Binding-site contacts:
Ligand atom C6 contacts residue THR63 of chain 1.D at 3.8 Å.
Ligand atom C2 contacts residue ASN61 of chain 1.D at 2.5 Å.
Ligand atom C6 contacts residue SER64 of chain 1.D at 3.7 Å.
Ligand atom C5 contacts residue THR63 of chain 1.D at 3.4 Å.
Ligand atom O5 contacts residue THR63 of chain 1.D at 3.2 Å (h-bond).
Ligand atom O6 contacts residue SER64 of chain 1.D at 4.2 Å.
Ligand atom N2 contacts residue ASN61 of chain 1.D at 2.9 Å (h-bond).
Ligand atom C1 contacts residue THR63 of chain 1.D at 3.5 Å.
Ligand atom C3 contacts residue ASN61 of chain 1.D at 3.8 Å.
Ligand atom C7 contacts residue ASN61 of chain 1.D at 3.0 Å.
Ligand atom O5 contacts residue ASN61 of chain 1.D at 2.4 Å (h-bond).
Ligand atom C1 contacts residue ASN61 of chain 1.D at 1.4 Å.
Ligand atom C4 contacts residue ASN61 of chain 1.D at 4.2 Å.
Ligand atom C8 contacts residue LEU16 of chain 1.D at 3.5 Å (hydrophobic).
Ligand atom C5 contacts residue ASN61 of chain 1.D at 3.7 Å.
Ligand atom C8 contacts residue ASN61 of chain 1.D at 3.9 Å.
Ligand atom O7 contacts residue ASN61 of chain 1.D at 3.0 Å (h-bond).
Ligand atom C7 contacts residue LEU16 of chain 1.D at 4.4 Å (hydrophobic).

Sequence of chain 1.D:
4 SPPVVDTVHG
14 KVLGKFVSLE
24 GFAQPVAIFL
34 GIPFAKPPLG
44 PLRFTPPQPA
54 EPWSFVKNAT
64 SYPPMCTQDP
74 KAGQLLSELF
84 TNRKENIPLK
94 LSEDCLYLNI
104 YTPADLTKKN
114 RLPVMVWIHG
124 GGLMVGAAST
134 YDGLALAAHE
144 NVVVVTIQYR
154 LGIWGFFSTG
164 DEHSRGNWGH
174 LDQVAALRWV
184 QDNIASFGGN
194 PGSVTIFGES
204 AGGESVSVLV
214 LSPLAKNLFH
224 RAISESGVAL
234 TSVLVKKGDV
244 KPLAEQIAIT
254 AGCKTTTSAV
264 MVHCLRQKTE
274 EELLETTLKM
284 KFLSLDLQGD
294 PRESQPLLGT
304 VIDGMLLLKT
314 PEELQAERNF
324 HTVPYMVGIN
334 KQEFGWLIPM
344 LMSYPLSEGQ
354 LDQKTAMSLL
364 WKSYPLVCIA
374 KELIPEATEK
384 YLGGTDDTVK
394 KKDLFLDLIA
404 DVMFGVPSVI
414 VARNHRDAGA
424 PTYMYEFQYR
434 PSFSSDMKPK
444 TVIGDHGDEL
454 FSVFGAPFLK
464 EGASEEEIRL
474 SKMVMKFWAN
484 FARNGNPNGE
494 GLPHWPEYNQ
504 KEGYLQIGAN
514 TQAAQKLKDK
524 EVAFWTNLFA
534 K

This small molecule binds to this protein.
Small molecule (SMILES): CC(=O)N[C@@H]1[C@@H](O)[C@H](O)[C@@H](CO)O[C@H]1O